Binding-site contacts:
Ligand atom C3 contacts residue LEU81 of chain 1.B at 4.5 Å (hydrophobic).
Ligand atom C4 contacts residue THR111 of chain 1.B at 3.3 Å.
Ligand atom O2 contacts residue THR116 of chain 1.B at 4.4 Å.
Ligand atom O3 contacts residue LEU81 of chain 1.B at 3.9 Å.
Ligand atom C5 contacts residue THR111 of chain 1.B at 2.9 Å.
Ligand atom C1 contacts residue THR111 of chain 1.B at 1.4 Å.
Ligand atom C1 contacts residue THR114 of chain 1.B at 3.8 Å.
Ligand atom O5 contacts residue THR114 of chain 1.B at 4.1 Å.
Ligand atom C6 contacts residue LEU81 of chain 1.B at 3.6 Å (hydrophobic).
Ligand atom O4 contacts residue LYS79 of chain 1.B at 4.3 Å.
Ligand atom C2 contacts residue LYS79 of chain 1.B at 4.2 Å.
Ligand atom C6 contacts residue TYR75 of chain 1.B at 4.0 Å (hydrophobic).
Ligand atom O5 contacts residue THR111 of chain 1.B at 2.4 Å (h-bond).
Ligand atom O3 contacts residue THR111 of chain 1.B at 3.9 Å.
Ligand atom C6 contacts residue PHE74 of chain 1.B at 4.0 Å (hydrophobic).
Ligand atom O2 contacts residue LYS79 of chain 1.B at 3.7 Å.
Ligand atom C3 contacts residue LYS79 of chain 1.B at 3.6 Å.
Ligand atom O3 contacts residue LYS79 of chain 1.B at 2.3 Å (salt-bridge).
Ligand atom C2 contacts residue LEU81 of chain 1.B at 4.2 Å (hydrophobic).
Ligand atom C6 contacts residue THR111 of chain 1.B at 4.3 Å.
Ligand atom O2 contacts residue THR111 of chain 1.B at 3.6 Å (h-bond).
Ligand atom O2 contacts residue GLY80 of chain 1.B at 4.2 Å.
Ligand atom O3 contacts residue THR82 of chain 1.B at 3.3 Å (h-bond).
Ligand atom C5 contacts residue LEU81 of chain 1.B at 4.1 Å (hydrophobic).
Ligand atom O4 contacts residue THR111 of chain 1.B at 4.2 Å.
Ligand atom O2 contacts residue ASP60 of chain 1.B at 4.1 Å.
Ligand atom O3 contacts residue GLY80 of chain 1.B at 4.0 Å.
Ligand atom C3 contacts residue THR82 of chain 1.B at 4.0 Å.
Ligand atom C1 contacts residue THR111 of chain 1.B at 4.5 Å.
Ligand atom O4 contacts residue TYR75 of chain 1.B at 4.5 Å.
Ligand atom C3 contacts residue THR111 of chain 1.B at 2.7 Å.
Ligand atom O2 contacts residue LEU81 of chain 1.B at 4.1 Å.
Ligand atom C2 contacts residue THR111 of chain 1.B at 2.3 Å.
Ligand atom O4 contacts residue THR82 of chain 1.B at 4.3 Å.
Ligand atom C4 contacts residue LYS79 of chain 1.B at 4.1 Å.

Sequence of chain 1.B:
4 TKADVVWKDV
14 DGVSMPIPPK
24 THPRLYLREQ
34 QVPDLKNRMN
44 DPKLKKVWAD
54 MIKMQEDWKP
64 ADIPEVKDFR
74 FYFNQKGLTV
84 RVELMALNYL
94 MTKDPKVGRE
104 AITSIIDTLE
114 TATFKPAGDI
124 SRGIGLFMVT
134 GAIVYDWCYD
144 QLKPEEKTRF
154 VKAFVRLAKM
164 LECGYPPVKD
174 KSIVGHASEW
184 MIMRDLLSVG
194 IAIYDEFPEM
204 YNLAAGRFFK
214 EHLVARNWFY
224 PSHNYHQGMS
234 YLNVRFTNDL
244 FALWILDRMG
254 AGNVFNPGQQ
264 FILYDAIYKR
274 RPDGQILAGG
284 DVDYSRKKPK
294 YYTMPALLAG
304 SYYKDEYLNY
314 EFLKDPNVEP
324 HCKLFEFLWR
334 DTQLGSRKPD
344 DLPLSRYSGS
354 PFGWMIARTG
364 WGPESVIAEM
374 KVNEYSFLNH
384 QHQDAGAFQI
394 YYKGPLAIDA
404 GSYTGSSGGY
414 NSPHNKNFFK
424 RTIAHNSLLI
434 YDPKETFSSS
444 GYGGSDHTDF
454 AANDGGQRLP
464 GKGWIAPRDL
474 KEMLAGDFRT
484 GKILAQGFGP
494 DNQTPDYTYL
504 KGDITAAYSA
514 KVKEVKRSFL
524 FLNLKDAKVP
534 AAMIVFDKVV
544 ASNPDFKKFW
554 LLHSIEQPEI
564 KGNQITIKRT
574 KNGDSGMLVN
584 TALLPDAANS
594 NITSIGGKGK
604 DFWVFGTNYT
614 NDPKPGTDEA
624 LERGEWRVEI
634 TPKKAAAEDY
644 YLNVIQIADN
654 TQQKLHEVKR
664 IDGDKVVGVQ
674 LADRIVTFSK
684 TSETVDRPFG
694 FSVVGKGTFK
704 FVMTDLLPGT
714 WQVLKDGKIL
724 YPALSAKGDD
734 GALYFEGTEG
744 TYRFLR

This protein binds this small molecule.
Small molecule (SMILES): C[C@@H]1O[C@@H](O[C@H]2[C@H](O)[C@H](O[C@H]3O[C@H](C(=O)O)[C@@H](O[C@@H]4OCC[C@H](O)[C@H]4O)[C@H](O)[C@H]3O)CO[C@@H]2CO)[C@H](O)[C@H](O)[C@H]1O